Binding-site contacts:
Ligand atom C4 contacts residue TRP341 of chain 1.E at 3.6 Å (hydrophobic).
Ligand atom C2 contacts residue ASP66 of chain 1.E at 3.4 Å.
Ligand atom O6 contacts residue GLU154 of chain 1.E at 2.6 Å (salt-bridge).
Ligand atom O5 contacts residue TRP231 of chain 1.E at 4.0 Å.
Ligand atom O5 contacts residue ASP15 of chain 1.E at 3.9 Å.
Ligand atom C6 contacts residue PRO155 of chain 1.E at 3.9 Å (hydrophobic).
Ligand atom C2 contacts residue GLU112 of chain 1.E at 3.6 Å.
Ligand atom O3 contacts residue ARG67 of chain 1.E at 3.2 Å (salt-bridge).
Ligand atom C2 contacts residue LYS16 of chain 1.E at 3.9 Å.
Ligand atom O6 contacts residue PRO155 of chain 1.E at 3.4 Å.
Ligand atom O6 contacts residue TYR156 of chain 1.E at 3.1 Å (h-bond).
Ligand atom O1 contacts residue LYS16 of chain 1.E at 3.3 Å (salt-bridge).
Ligand atom C4 contacts residue TYR156 of chain 1.E at 4.0 Å (hydrophobic).
Ligand atom C3 contacts residue ASP66 of chain 1.E at 3.6 Å.
Ligand atom O2 contacts residue ALA64 of chain 1.E at 3.2 Å.
Ligand atom O2 contacts residue MET331 of chain 1.E at 4.0 Å.
Ligand atom C6 contacts residue GLU154 of chain 1.E at 3.2 Å.
Ligand atom C1 contacts residue TYR156 of chain 1.E at 3.5 Å (hydrophobic).
Ligand atom O3 contacts residue ALA64 of chain 1.E at 3.3 Å.
Ligand atom C3 contacts residue TRP63 of chain 1.E at 3.6 Å (hydrophobic).
Ligand atom O4 contacts residue TRP341 of chain 1.E at 3.9 Å.
Ligand atom O3 contacts residue TRP63 of chain 1.E at 3.2 Å (h-bond).
Ligand atom O1 contacts residue ASP15 of chain 1.E at 2.7 Å (salt-bridge).
Ligand atom O6 contacts residue PHE157 of chain 1.E at 3.8 Å.
Ligand atom C6 contacts residue TYR156 of chain 1.E at 3.8 Å (hydrophobic).
Ligand atom C6 contacts residue TRP341 of chain 1.E at 3.7 Å (hydrophobic).
Ligand atom O4 contacts residue ARG67 of chain 1.E at 3.1 Å (salt-bridge).
Ligand atom C1 contacts residue ASP15 of chain 1.E at 3.4 Å.
Ligand atom O2 contacts residue ASP66 of chain 1.E at 2.7 Å (salt-bridge).
Ligand atom C1 contacts residue LYS16 of chain 1.E at 3.9 Å.
Ligand atom O2 contacts residue TRP63 of chain 1.E at 3.4 Å (h-bond).
Ligand atom O2 contacts residue GLU112 of chain 1.E at 2.8 Å (salt-bridge).
Ligand atom O1 contacts residue ASN13 of chain 1.E at 3.6 Å (h-bond).
Ligand atom O2 contacts residue LYS16 of chain 1.E at 2.7 Å (salt-bridge).
Ligand atom C1 contacts residue TRP231 of chain 1.E at 3.6 Å (hydrophobic).
Ligand atom O3 contacts residue GLU112 of chain 1.E at 3.9 Å.
Ligand atom C5 contacts residue GLU154 of chain 1.E at 4.0 Å.
Ligand atom O5 contacts residue TYR156 of chain 1.E at 3.2 Å.
Ligand atom O3 contacts residue ASP66 of chain 1.E at 2.7 Å (salt-bridge).
Ligand atom C2 contacts residue TRP231 of chain 1.E at 3.8 Å (hydrophobic).

The protein below binds the small molecule below.
Small molecule (SMILES): OC[C@H]1O[C@H](O[C@H]2[C@H](O)[C@@H](O)[C@@H](O)O[C@@H]2CO)[C@H](O)[C@@H](O)[C@@H]1O

Sequence of chain 1.E:
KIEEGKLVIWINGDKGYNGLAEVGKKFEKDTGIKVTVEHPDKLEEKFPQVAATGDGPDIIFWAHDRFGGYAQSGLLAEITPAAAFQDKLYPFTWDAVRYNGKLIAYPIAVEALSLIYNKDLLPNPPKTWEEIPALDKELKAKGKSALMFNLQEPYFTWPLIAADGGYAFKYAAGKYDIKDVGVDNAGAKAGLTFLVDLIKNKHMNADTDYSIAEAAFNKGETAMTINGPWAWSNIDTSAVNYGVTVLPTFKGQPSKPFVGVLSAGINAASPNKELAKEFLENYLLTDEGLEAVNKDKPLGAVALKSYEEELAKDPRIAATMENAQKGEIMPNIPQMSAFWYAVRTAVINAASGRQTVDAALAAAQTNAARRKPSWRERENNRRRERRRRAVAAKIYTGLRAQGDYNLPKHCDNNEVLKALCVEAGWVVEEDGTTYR